A protein and the small-molecule ligand that binds it are described below.
Small molecule (SMILES): O=P(O)(O)OCCNS(=O)(=O)c1ccc(OC(F)(F)F)cc1

Binding-site contacts:
Ligand atom O21 contacts residue GLU49 of chain 2.A at 3.2 Å.
Ligand atom O20 contacts residue GLY184 of chain 2.A at 2.8 Å (h-bond).
Ligand atom O20 contacts residue PHE212 of chain 2.A at 3.5 Å.
Ligand atom C2 contacts residue PHE212 of chain 2.A at 3.7 Å (hydrophobic).
Ligand atom P17 contacts residue SER235 of chain 2.A at 3.6 Å.
Ligand atom O21 contacts residue PHE22 of chain 2.A at 3.3 Å.
Ligand atom F10 contacts residue ALA129 of chain 2.A at 3.4 Å.
Ligand atom O22 contacts residue ILE232 of chain 2.A at 3.6 Å.
Ligand atom F10 contacts residue ILE153 of chain 2.A at 3.5 Å.
Ligand atom F9F contacts residue PRO18 of chain 2.B at 3.5 Å.
Ligand atom O21 contacts residue LEU100 of chain 2.A at 3.4 Å.
Ligand atom O18 contacts residue GLY234 of chain 2.A at 2.9 Å (h-bond).
Ligand atom C5 contacts residue THR183 of chain 2.A at 3.5 Å.
Ligand atom O18 contacts residue SER235 of chain 2.A at 3.5 Å (h-bond).
Ligand atom S12 contacts residue TYR175 of chain 2.A at 3.7 Å.
Ligand atom P17 contacts residue GLY184 of chain 2.A at 3.7 Å.
Ligand atom C4 contacts residue TYR175 of chain 2.A at 3.8 Å (hydrophobic).
Ligand atom O19 contacts residue ILE64 of chain 2.A at 3.5 Å.
Ligand atom O7 contacts residue ALA59 of chain 2.A at 3.4 Å.
Ligand atom F11 contacts residue ILE153 of chain 2.A at 3.6 Å.
Ligand atom F10 contacts residue LEU127 of chain 2.A at 3.5 Å.
Ligand atom O20 contacts residue THR183 of chain 2.A at 3.7 Å.
Ligand atom O19 contacts residue THR183 of chain 2.A at 3.4 Å.
Ligand atom F9F contacts residue ALA129 of chain 2.A at 3.3 Å.
Ligand atom O19 contacts residue GLY184 of chain 2.A at 3.6 Å.
Ligand atom C6 contacts residue THR183 of chain 2.A at 3.6 Å.
Ligand atom O20 contacts residue GLY213 of chain 2.A at 2.7 Å (h-bond).
Ligand atom C14 contacts residue THR183 of chain 2.A at 3.1 Å.
Ligand atom O19 contacts residue GLY234 of chain 2.A at 3.7 Å.
Ligand atom O22 contacts residue TYR175 of chain 2.A at 2.7 Å (h-bond).
Ligand atom F9F contacts residue ALA59 of chain 2.A at 3.6 Å.
Ligand atom C1 contacts residue PHE212 of chain 2.A at 3.6 Å (hydrophobic).
Ligand atom C3 contacts residue LEU127 of chain 2.A at 3.6 Å (hydrophobic).
Ligand atom C4 contacts residue LEU100 of chain 2.A at 3.7 Å (hydrophobic).
Ligand atom O19 contacts residue SER235 of chain 2.A at 2.6 Å (h-bond).
Ligand atom O16 contacts residue THR183 of chain 2.A at 3.6 Å.
Ligand atom C3 contacts residue TYR175 of chain 2.A at 3.4 Å (hydrophobic).
Ligand atom O7 contacts residue ALA129 of chain 2.A at 3.7 Å.
Ligand atom C5 contacts residue LEU100 of chain 2.A at 3.7 Å (hydrophobic).
Ligand atom O16 contacts residue PHE212 of chain 2.A at 3.6 Å.

Sequence of chain 2.B:
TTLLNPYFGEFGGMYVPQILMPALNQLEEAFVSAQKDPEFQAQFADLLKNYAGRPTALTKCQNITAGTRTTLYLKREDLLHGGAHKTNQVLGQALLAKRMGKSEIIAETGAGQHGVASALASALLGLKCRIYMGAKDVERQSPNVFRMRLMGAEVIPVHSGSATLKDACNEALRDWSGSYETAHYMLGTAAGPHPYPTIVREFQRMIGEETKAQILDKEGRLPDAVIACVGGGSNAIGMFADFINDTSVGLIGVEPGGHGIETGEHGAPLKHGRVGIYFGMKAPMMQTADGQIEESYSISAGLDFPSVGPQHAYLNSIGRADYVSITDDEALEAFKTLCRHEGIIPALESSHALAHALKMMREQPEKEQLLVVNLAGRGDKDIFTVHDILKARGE

Sequence of chain 2.A:
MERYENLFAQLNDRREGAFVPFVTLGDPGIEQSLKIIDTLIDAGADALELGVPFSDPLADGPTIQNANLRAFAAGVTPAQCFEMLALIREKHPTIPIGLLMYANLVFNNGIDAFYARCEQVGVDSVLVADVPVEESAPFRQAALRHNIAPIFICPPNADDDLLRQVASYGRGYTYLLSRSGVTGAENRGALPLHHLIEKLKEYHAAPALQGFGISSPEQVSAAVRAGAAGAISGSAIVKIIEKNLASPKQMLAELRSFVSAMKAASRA